Binding-site contacts:
Ligand atom C8 contacts residue GLU116 of chain 1.G at 4.0 Å.
Ligand atom C2 contacts residue ASN120 of chain 1.G at 2.4 Å.
Ligand atom C4 contacts residue ASN120 of chain 1.G at 4.2 Å.
Ligand atom C5 contacts residue GLU116 of chain 1.G at 4.4 Å.
Ligand atom O5 contacts residue ASN120 of chain 1.G at 2.4 Å (h-bond).
Ligand atom C1 contacts residue GLU116 of chain 1.G at 3.4 Å.
Ligand atom C3 contacts residue GLU116 of chain 1.G at 3.6 Å.
Ligand atom O5 contacts residue GLU116 of chain 1.G at 4.5 Å.
Ligand atom C1 contacts residue ASN120 of chain 1.G at 1.4 Å.
Ligand atom N2 contacts residue ASN120 of chain 1.G at 2.9 Å (h-bond).
Ligand atom C5 contacts residue ASN120 of chain 1.G at 3.7 Å.
Ligand atom C7 contacts residue GLU116 of chain 1.G at 3.9 Å.
Ligand atom C7 contacts residue ASN120 of chain 1.G at 3.8 Å.
Ligand atom O7 contacts residue ASN120 of chain 1.G at 4.2 Å.
Ligand atom C2 contacts residue GLU116 of chain 1.G at 3.6 Å.
Ligand atom C3 contacts residue ASN120 of chain 1.G at 3.8 Å.
Ligand atom N2 contacts residue GLU116 of chain 1.G at 2.9 Å (salt-bridge).

Sequence of chain 1.G:
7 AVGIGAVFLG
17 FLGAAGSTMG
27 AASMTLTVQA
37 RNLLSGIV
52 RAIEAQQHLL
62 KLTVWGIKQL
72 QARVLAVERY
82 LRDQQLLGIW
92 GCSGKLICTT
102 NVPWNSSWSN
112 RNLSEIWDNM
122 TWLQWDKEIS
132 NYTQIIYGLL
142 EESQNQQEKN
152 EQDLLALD

The small molecule below binds the protein below.
Small molecule (SMILES): CC(=O)N[C@@H]1[C@@H](O)[C@H](O)[C@@H](CO)O[C@H]1O